Sequence of chain 1.A:
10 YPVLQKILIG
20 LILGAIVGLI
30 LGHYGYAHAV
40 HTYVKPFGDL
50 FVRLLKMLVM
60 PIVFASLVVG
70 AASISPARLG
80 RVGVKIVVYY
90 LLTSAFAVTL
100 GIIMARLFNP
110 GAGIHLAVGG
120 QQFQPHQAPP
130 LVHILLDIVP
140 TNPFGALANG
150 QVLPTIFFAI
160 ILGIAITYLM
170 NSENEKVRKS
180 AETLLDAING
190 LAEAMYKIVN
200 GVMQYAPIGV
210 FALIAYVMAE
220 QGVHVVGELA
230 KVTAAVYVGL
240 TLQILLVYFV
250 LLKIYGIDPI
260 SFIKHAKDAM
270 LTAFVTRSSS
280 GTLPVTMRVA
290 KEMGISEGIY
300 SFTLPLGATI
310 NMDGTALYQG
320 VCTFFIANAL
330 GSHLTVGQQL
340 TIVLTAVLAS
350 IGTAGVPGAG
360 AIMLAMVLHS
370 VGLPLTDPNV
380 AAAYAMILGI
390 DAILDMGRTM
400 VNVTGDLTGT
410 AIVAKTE

A small-molecule ligand and the protein it binds are described below.
Small molecule (SMILES): N[C@H](C(=O)O)[C@H](OCc1ccccc1)C(=O)O

Binding-site contacts:
Ligand atom C9 contacts residue THR314 of chain 1.A at 3.0 Å.
Ligand atom O5 contacts residue GLY359 of chain 1.A at 4.2 Å.
Ligand atom C7 contacts residue ASN401 of chain 1.A at 3.7 Å.
Ligand atom O5 contacts residue THR314 of chain 1.A at 2.7 Å (h-bond).
Ligand atom O4 contacts residue MET311 of chain 1.A at 4.0 Å.
Ligand atom C5 contacts residue GLY359 of chain 1.A at 3.1 Å.
Ligand atom C7 contacts residue ASP394 of chain 1.A at 3.9 Å.
Ligand atom O3 contacts residue THR398 of chain 1.A at 3.6 Å.
Ligand atom C7 contacts residue THR398 of chain 1.A at 3.8 Å.
Ligand atom O3 contacts residue SER277 of chain 1.A at 3.8 Å.
Ligand atom C9 contacts residue ASN401 of chain 1.A at 4.4 Å.
Ligand atom C7 contacts residue THR314 of chain 1.A at 4.3 Å.
Ligand atom C5 contacts residue ALA358 of chain 1.A at 3.4 Å (hydrophobic).
Ligand atom O4 contacts residue SER278 of chain 1.A at 3.2 Å.
Ligand atom O3 contacts residue SER278 of chain 1.A at 2.9 Å (h-bond).
Ligand atom C5 contacts residue GLY357 of chain 1.A at 3.7 Å.
Ligand atom O1 contacts residue THR314 of chain 1.A at 3.0 Å (h-bond).
Ligand atom C10 contacts residue ARG276 of chain 1.A at 4.2 Å.
Ligand atom O2 contacts residue ASP394 of chain 1.A at 4.3 Å.
Ligand atom O3 contacts residue ARG276 of chain 1.A at 3.6 Å.
Ligand atom O1 contacts residue ARG397 of chain 1.A at 2.8 Å (salt-bridge).
Ligand atom C8 contacts residue ALA358 of chain 1.A at 3.8 Å (hydrophobic).
Ligand atom O1 contacts residue ASP394 of chain 1.A at 3.3 Å (salt-bridge).
Ligand atom O5 contacts residue MET311 of chain 1.A at 4.3 Å.
Ligand atom C10 contacts residue THR398 of chain 1.A at 3.4 Å.
Ligand atom C10 contacts residue ASN401 of chain 1.A at 3.7 Å.
Ligand atom C7 contacts residue ARG276 of chain 1.A at 4.1 Å.
Ligand atom C9 contacts residue ASP394 of chain 1.A at 4.3 Å.
Ligand atom O5 contacts residue ASN401 of chain 1.A at 4.5 Å.
Ligand atom C8 contacts residue GLY359 of chain 1.A at 4.0 Å.
Ligand atom N contacts residue THR398 of chain 1.A at 3.0 Å (h-bond).
Ligand atom N contacts residue ASP394 of chain 1.A at 3.0 Å (salt-bridge).
Ligand atom O4 contacts residue THR398 of chain 1.A at 3.5 Å.
Ligand atom C2 contacts residue GLY359 of chain 1.A at 3.8 Å.
Ligand atom O4 contacts residue ASN401 of chain 1.A at 2.8 Å (h-bond).
Ligand atom C10 contacts residue SER278 of chain 1.A at 3.7 Å.
Ligand atom N contacts residue ARG276 of chain 1.A at 2.9 Å (salt-bridge).
Ligand atom C11 contacts residue THR314 of chain 1.A at 4.2 Å.
Ligand atom C11 contacts residue ASP394 of chain 1.A at 4.4 Å.
Ligand atom C9 contacts residue ARG397 of chain 1.A at 3.9 Å.